A protein and the small-molecule ligand that binds it are described below.
Small molecule (SMILES): CC1(C)C(=O)N2C(C)(C)C(=O)N3c4ccc(C(=O)NCCCC[C@@H]5SC[C@@H]6NC(=O)N[C@@H]65)cc4N4C(=O)C(C)(C)N(C1=O)[Fe]342

Sequence of chain 1.A:
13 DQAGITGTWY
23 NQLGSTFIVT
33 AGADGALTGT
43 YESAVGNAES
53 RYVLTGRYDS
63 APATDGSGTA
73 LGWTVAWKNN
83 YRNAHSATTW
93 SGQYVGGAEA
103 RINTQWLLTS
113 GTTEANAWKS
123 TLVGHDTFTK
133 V

Binding-site contacts:
Ligand atom C11 contacts residue ASN49 of chain 1.A at 3.5 Å.
Ligand atom N1 contacts residue SER45 of chain 1.A at 3.0 Å (h-bond).
Ligand atom C10 contacts residue TRP79 of chain 1.A at 3.7 Å (hydrophobic).
Ligand atom C25 contacts residue LYS121 of chain 1.A at 3.3 Å.
Ligand atom C30 contacts residue O6T1 of chain 3.B at 3.2 Å.
Ligand atom O5 contacts residue LYS121 of chain 1.A at 3.7 Å.
Ligand atom O1 contacts residue TYR43 of chain 1.A at 2.7 Å (h-bond).
Ligand atom O6 contacts residue O6T1 of chain 3.B at 2.7 Å.
Ligand atom N2 contacts residue LEU25 of chain 1.A at 3.7 Å.
Ligand atom O3 contacts residue ALA86 of chain 1.A at 3.3 Å (h-bond).
Ligand atom S1 contacts residue TRP79 of chain 1.A at 3.6 Å.
Ligand atom C1 contacts residue LEU25 of chain 1.A at 3.6 Å (hydrophobic).
Ligand atom FE1 contacts residue SER112 of chain 1.A at 3.7 Å.
Ligand atom C10 contacts residue ASN49 of chain 1.A at 3.6 Å.
Ligand atom C20 contacts residue SER112 of chain 1.A at 3.7 Å.
Ligand atom C2 contacts residue TRP120 of chain 3.A at 3.7 Å (hydrophobic).
Ligand atom O2 contacts residue GLY48 of chain 1.A at 3.2 Å.
Ligand atom O2 contacts residue ASN49 of chain 1.A at 2.7 Å (h-bond).
Ligand atom C27 contacts residue O6T1 of chain 3.B at 2.7 Å.
Ligand atom C28 contacts residue O6T1 of chain 3.B at 1.5 Å.
Ligand atom C4 contacts residue TRP108 of chain 1.A at 3.3 Å (hydrophobic).
Ligand atom N3 contacts residue SER88 of chain 1.A at 3.7 Å.
Ligand atom O2 contacts residue TRP120 of chain 3.A at 3.7 Å.
Ligand atom N1 contacts residue VAL47 of chain 1.A at 3.6 Å.
Ligand atom C18 contacts residue SER112 of chain 1.A at 3.7 Å.
Ligand atom N4 contacts residue SER112 of chain 1.A at 3.1 Å (h-bond).
Ligand atom O1 contacts residue SER27 of chain 1.A at 2.7 Å (h-bond).
Ligand atom C1 contacts residue TYR43 of chain 1.A at 3.6 Å (hydrophobic).
Ligand atom N2 contacts residue ASP128 of chain 1.A at 2.9 Å (salt-bridge).
Ligand atom C1 contacts residue SER27 of chain 1.A at 3.6 Å.
Ligand atom S1 contacts residue THR90 of chain 1.A at 3.3 Å (h-bond).
Ligand atom O1 contacts residue ASN23 of chain 1.A at 3.0 Å (h-bond).
Ligand atom C8 contacts residue LEU110 of chain 1.A at 3.5 Å (hydrophobic).
Ligand atom O5 contacts residue O6T1 of chain 3.B at 3.4 Å (h-bond).
Ligand atom C14 contacts residue LEU124 of chain 1.A at 3.5 Å (hydrophobic).
Ligand atom C16 contacts residue SER112 of chain 1.A at 3.7 Å.
Ligand atom C5 contacts residue TRP120 of chain 3.A at 3.7 Å (hydrophobic).
Ligand atom C29 contacts residue O6T1 of chain 3.B at 2.7 Å.
Ligand atom C13 contacts residue TRP120 of chain 3.A at 3.6 Å (hydrophobic).
Ligand atom C6 contacts residue SER45 of chain 1.A at 3.5 Å.

Sequence of chain 3.A:
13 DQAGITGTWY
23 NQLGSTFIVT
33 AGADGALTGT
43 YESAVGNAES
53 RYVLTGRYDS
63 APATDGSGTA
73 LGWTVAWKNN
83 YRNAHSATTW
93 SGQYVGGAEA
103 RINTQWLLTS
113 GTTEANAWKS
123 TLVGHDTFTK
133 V